Binding-site contacts:
Ligand atom C8 contacts residue SER248 of chain 1.A at 4.0 Å.
Ligand atom C5 contacts residue ARG93 of chain 1.A at 2.7 Å.
Ligand atom C4 contacts residue LEU99 of chain 1.A at 3.8 Å (hydrophobic).
Ligand atom C7 contacts residue ARG93 of chain 1.A at 3.6 Å.
Ligand atom O1 contacts residue PHE183 of chain 1.A at 3.6 Å.
Ligand atom C3 contacts residue HEM1 of chain 1.E at 4.1 Å.
Ligand atom C5 contacts residue SER96 of chain 1.A at 4.1 Å.
Ligand atom C7 contacts residue SER96 of chain 1.A at 3.1 Å.
Ligand atom C8 contacts residue ARG244 of chain 1.A at 2.8 Å.
Ligand atom O1 contacts residue ALA249 of chain 1.A at 3.5 Å.
Ligand atom C1 contacts residue ALA249 of chain 1.A at 3.8 Å (hydrophobic).
Ligand atom N1 contacts residue HEM1 of chain 1.E at 3.7 Å.
Ligand atom C6 contacts residue LEU99 of chain 1.A at 3.8 Å (hydrophobic).
Ligand atom C6 contacts residue SER96 of chain 1.A at 2.8 Å.
Ligand atom C8 contacts residue SER245 of chain 1.A at 3.3 Å.
Ligand atom C8 contacts residue ARG93 of chain 1.A at 3.4 Å.
Ligand atom C5 contacts residue SER248 of chain 1.A at 3.3 Å.
Ligand atom C8 contacts residue SER96 of chain 1.A at 3.9 Å.
Ligand atom O2 contacts residue ARG93 of chain 1.A at 3.8 Å.
Ligand atom C8 contacts residue LEU241 of chain 1.A at 3.9 Å (hydrophobic).
Ligand atom C3 contacts residue SER245 of chain 1.A at 4.1 Å.
Ligand atom C6 contacts residue SER245 of chain 1.A at 2.9 Å.
Ligand atom O2 contacts residue SER96 of chain 1.A at 2.9 Å.
Ligand atom C7 contacts residue SER245 of chain 1.A at 3.1 Å.
Ligand atom C5 contacts residue SER245 of chain 1.A at 4.1 Å.
Ligand atom N1 contacts residue LEU99 of chain 1.A at 3.7 Å.
Ligand atom C7 contacts residue SER248 of chain 1.A at 4.3 Å.
Ligand atom C6 contacts residue ILE98 of chain 1.A at 3.9 Å (hydrophobic).
Ligand atom C1 contacts residue SER248 of chain 1.A at 4.3 Å.
Ligand atom O1 contacts residue PHE186 of chain 1.A at 4.0 Å.
Ligand atom N1 contacts residue ALA249 of chain 1.A at 3.5 Å.
Ligand atom C3 contacts residue LEU99 of chain 1.A at 3.5 Å (hydrophobic).
Ligand atom C4 contacts residue ALA249 of chain 1.A at 3.3 Å (hydrophobic).
Ligand atom C3 contacts residue SER96 of chain 1.A at 3.9 Å.
Ligand atom C2 contacts residue SER248 of chain 1.A at 3.3 Å.
Ligand atom O1 contacts residue LEU99 of chain 1.A at 4.2 Å.
Ligand atom C1 contacts residue LEU99 of chain 1.A at 3.8 Å (hydrophobic).
Ligand atom C2 contacts residue ARG93 of chain 1.A at 3.4 Å.
Ligand atom O2 contacts residue SER245 of chain 1.A at 2.6 Å (h-bond).
Ligand atom O2 contacts residue ARG244 of chain 1.A at 3.8 Å.

A small-molecule ligand and the protein it binds are described below.
Small molecule (SMILES): COc1ccc(C(N)=O)cc1

Sequence of chain 1.A:
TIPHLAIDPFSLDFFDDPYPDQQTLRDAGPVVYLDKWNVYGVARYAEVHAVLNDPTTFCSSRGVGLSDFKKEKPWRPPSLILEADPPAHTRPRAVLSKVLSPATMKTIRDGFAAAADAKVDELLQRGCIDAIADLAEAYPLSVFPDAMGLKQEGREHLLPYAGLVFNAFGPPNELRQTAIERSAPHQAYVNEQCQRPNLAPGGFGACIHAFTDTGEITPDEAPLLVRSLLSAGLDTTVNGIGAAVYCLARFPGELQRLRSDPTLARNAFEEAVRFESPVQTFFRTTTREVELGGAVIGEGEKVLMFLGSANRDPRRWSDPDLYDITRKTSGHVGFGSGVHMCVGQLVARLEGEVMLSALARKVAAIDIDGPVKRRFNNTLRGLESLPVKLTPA